A small-molecule ligand and the protein it binds are described below.
Small molecule (SMILES): CC(C)(C)n1nc(Cc2cccc3ccccc23)c2c(N)ncnc21

Binding-site contacts:
Ligand atom CAI contacts residue PHE54 of chain 1.G at 4.2 Å (hydrophobic).
Ligand atom NAD contacts residue ILE102 of chain 1.G at 3.0 Å (h-bond).
Ligand atom CAF contacts residue PHE54 of chain 1.G at 3.4 Å (hydrophobic).
Ligand atom C2 contacts residue ILE102 of chain 1.G at 3.7 Å (hydrophobic).
Ligand atom NAP contacts residue ILE216 of chain 1.G at 3.9 Å.
Ligand atom NAP contacts residue PHE54 of chain 1.G at 4.2 Å.
Ligand atom CAE contacts residue ARG43 of chain 1.G at 3.4 Å.
Ligand atom NAX contacts residue ILE216 of chain 1.G at 4.0 Å.
Ligand atom C2 contacts residue ILE216 of chain 1.G at 3.8 Å (hydrophobic).
Ligand atom CAG contacts residue GLY104 of chain 1.G at 4.1 Å.
Ligand atom CAA contacts residue PHE54 of chain 1.G at 3.5 Å (hydrophobic).
Ligand atom NAX contacts residue PHE54 of chain 1.G at 4.0 Å.
Ligand atom N3 contacts residue ILE216 of chain 1.G at 4.0 Å.
Ligand atom C4 contacts residue PHE54 of chain 1.G at 3.5 Å (hydrophobic).
Ligand atom C6 contacts residue ILE102 of chain 1.G at 3.9 Å (hydrophobic).
Ligand atom CAE contacts residue ASP32 of chain 1.G at 3.5 Å.
Ligand atom C2 contacts residue ALA101 of chain 1.G at 3.9 Å (hydrophobic).
Ligand atom C2 contacts residue THR100 of chain 1.G at 3.8 Å.
Ligand atom C2 contacts residue PHE54 of chain 1.G at 3.9 Å (hydrophobic).
Ligand atom N1 contacts residue ILE216 of chain 1.G at 3.9 Å.
Ligand atom CAT contacts residue PHE54 of chain 1.G at 4.1 Å (hydrophobic).
Ligand atom CAU contacts residue PHE54 of chain 1.G at 3.8 Å (hydrophobic).
Ligand atom N1 contacts residue PHE54 of chain 1.G at 4.0 Å.
Ligand atom C2 contacts residue PRO83 of chain 1.G at 3.7 Å (hydrophobic).
Ligand atom N1 contacts residue ALA101 of chain 1.G at 3.9 Å.
Ligand atom CAS contacts residue ILE216 of chain 1.G at 3.9 Å (hydrophobic).
Ligand atom N1 contacts residue ILE102 of chain 1.G at 2.9 Å (h-bond).
Ligand atom N3 contacts residue PHE54 of chain 1.G at 3.5 Å.
Ligand atom CAK contacts residue PHE54 of chain 1.G at 3.4 Å (hydrophobic).
Ligand atom CAA contacts residue ILE41 of chain 1.G at 4.0 Å (hydrophobic).
Ligand atom CAI contacts residue ARG43 of chain 1.G at 4.0 Å.
Ligand atom C5 contacts residue PHE54 of chain 1.G at 3.6 Å (hydrophobic).
Ligand atom C4 contacts residue ILE216 of chain 1.G at 4.0 Å (hydrophobic).
Ligand atom C5 contacts residue ILE216 of chain 1.G at 3.9 Å (hydrophobic).
Ligand atom C6 contacts residue PHE54 of chain 1.G at 3.8 Å (hydrophobic).
Ligand atom CAF contacts residue ASP32 of chain 1.G at 3.0 Å.
Ligand atom CAS contacts residue PHE54 of chain 1.G at 4.1 Å (hydrophobic).
Ligand atom C6 contacts residue ILE216 of chain 1.G at 4.2 Å (hydrophobic).
Ligand atom CAK contacts residue ASP32 of chain 1.G at 3.7 Å.
Ligand atom CAE contacts residue PHE54 of chain 1.G at 3.9 Å (hydrophobic).

Sequence of chain 1.G:
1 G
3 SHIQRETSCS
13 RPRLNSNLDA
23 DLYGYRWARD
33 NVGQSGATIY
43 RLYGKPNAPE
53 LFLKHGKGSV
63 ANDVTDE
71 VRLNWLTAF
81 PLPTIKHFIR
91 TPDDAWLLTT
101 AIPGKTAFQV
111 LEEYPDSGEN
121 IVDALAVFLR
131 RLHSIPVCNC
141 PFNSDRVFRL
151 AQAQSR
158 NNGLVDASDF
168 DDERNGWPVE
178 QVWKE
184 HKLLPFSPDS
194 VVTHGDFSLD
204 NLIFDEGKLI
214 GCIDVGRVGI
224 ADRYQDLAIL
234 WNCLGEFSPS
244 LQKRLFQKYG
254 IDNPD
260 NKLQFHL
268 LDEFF